Binding-site contacts:
Ligand atom C25 contacts residue MET73 of chain 1.B at 3.6 Å (hydrophobic).
Ligand atom C02 contacts residue ARG69 of chain 1.B at 3.9 Å.
Ligand atom C16 contacts residue CYS13 of chain 1.B at 2.8 Å (hydrophobic).
Ligand atom C12 contacts residue GLU63 of chain 1.B at 3.6 Å.
Ligand atom O22 contacts residue ARG69 of chain 1.B at 3.3 Å.
Ligand atom C20 contacts residue GLU63 of chain 1.B at 3.5 Å.
Ligand atom C13 contacts residue GLU63 of chain 1.B at 3.7 Å.
Ligand atom C03 contacts residue ARG69 of chain 1.B at 3.8 Å.
Ligand atom C02 contacts residue VAL10 of chain 1.B at 3.6 Å (hydrophobic).
Ligand atom O24 contacts residue GLN100 of chain 1.B at 3.7 Å.
Ligand atom C20 contacts residue CYS13 of chain 1.B at 3.8 Å (hydrophobic).
Ligand atom CL1 contacts residue TYR72 of chain 1.B at 3.6 Å.
Ligand atom C03 contacts residue VAL10 of chain 1.B at 3.9 Å (hydrophobic).
Ligand atom C25 contacts residue ILE101 of chain 1.B at 3.9 Å (hydrophobic).
Ligand atom C08 contacts residue TYR97 of chain 1.B at 3.5 Å (hydrophobic).
Ligand atom C05 contacts residue VAL10 of chain 1.B at 3.9 Å (hydrophobic).
Ligand atom N07 contacts residue GLY11 of chain 1.B at 3.5 Å (h-bond).
Ligand atom S15 contacts residue GLU63 of chain 1.B at 3.6 Å (salt-bridge).
Ligand atom C23 contacts residue VAL10 of chain 1.B at 3.6 Å (hydrophobic).
Ligand atom C17 contacts residue GLU63 of chain 1.B at 3.9 Å.
Ligand atom C09 contacts residue TYR97 of chain 1.B at 3.8 Å (hydrophobic).
Ligand atom C26 contacts residue VAL10 of chain 1.B at 3.5 Å (hydrophobic).
Ligand atom C06 contacts residue VAL10 of chain 1.B at 3.6 Å (hydrophobic).
Ligand atom O22 contacts residue TYR97 of chain 1.B at 3.8 Å.
Ligand atom C25 contacts residue TYR97 of chain 1.B at 3.5 Å (hydrophobic).
Ligand atom CL1 contacts residue ARG69 of chain 1.B at 3.6 Å.
Ligand atom C08 contacts residue GLY11 of chain 1.B at 3.0 Å.
Ligand atom C21 contacts residue GLY11 of chain 1.B at 3.6 Å.
Ligand atom CL1 contacts residue VAL8 of chain 1.B at 3.9 Å.
Ligand atom C17 contacts residue CYS13 of chain 1.B at 1.8 Å (hydrophobic).
Ligand atom I04 contacts residue THR59 of chain 1.B at 3.5 Å.
Ligand atom N14 contacts residue GLU63 of chain 1.B at 2.7 Å (salt-bridge).
Ligand atom O24 contacts residue TYR97 of chain 1.B at 3.4 Å.
Ligand atom O18 contacts residue GLU63 of chain 1.B at 3.3 Å (salt-bridge).
Ligand atom N07 contacts residue TYR97 of chain 1.B at 3.5 Å.
Ligand atom C21 contacts residue CYS13 of chain 1.B at 3.7 Å (hydrophobic).
Ligand atom C11 contacts residue ARG69 of chain 1.B at 3.8 Å.
Ligand atom C12 contacts residue ARG69 of chain 1.B at 3.8 Å.
Ligand atom O19 contacts residue GLU64 of chain 1.B at 3.7 Å.
Ligand atom C25 contacts residue GLN100 of chain 1.B at 3.4 Å.

Sequence of chain 1.B:
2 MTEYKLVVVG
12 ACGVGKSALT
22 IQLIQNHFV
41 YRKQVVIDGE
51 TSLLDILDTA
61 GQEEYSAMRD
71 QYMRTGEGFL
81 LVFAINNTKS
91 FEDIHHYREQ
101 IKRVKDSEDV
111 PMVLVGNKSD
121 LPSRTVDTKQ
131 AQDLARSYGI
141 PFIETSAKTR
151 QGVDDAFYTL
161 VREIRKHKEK

A small-molecule ligand and the protein it binds are described below.
Small molecule (SMILES): CCS(=O)(=O)NC1CCN(C(=O)CNc2cc(I)c(Cl)cc2OC)CC1